Binding-site contacts:
Ligand atom C1 contacts residue ASN1048 of chain 1.B at 1.4 Å.
Ligand atom C5 contacts residue ASN1048 of chain 1.B at 3.7 Å.
Ligand atom C3 contacts residue ASN1048 of chain 1.B at 3.8 Å.
Ligand atom O7 contacts residue ASN1048 of chain 1.B at 4.2 Å.
Ligand atom O5 contacts residue ASN1048 of chain 1.B at 2.4 Å (h-bond).
Ligand atom N2 contacts residue ASN1048 of chain 1.B at 2.9 Å (h-bond).
Ligand atom C1 contacts residue GLN869 of chain 1.C at 4.5 Å.
Ligand atom C7 contacts residue ASN1048 of chain 1.B at 3.8 Å.
Ligand atom C6 contacts residue ALA680 of chain 1.B at 4.3 Å (hydrophobic).
Ligand atom C8 contacts residue ASN1048 of chain 1.B at 4.2 Å.
Ligand atom C7 contacts residue GLU1046 of chain 1.B at 4.2 Å.
Ligand atom O4 contacts residue ALA680 of chain 1.B at 4.1 Å.
Ligand atom C2 contacts residue ASN1048 of chain 1.B at 2.5 Å.
Ligand atom C8 contacts residue GLU1046 of chain 1.B at 3.6 Å.
Ligand atom C4 contacts residue ASN1048 of chain 1.B at 4.3 Å.
Ligand atom C5 contacts residue ALA680 of chain 1.B at 3.8 Å (hydrophobic).
Ligand atom N2 contacts residue GLU1046 of chain 1.B at 3.8 Å.

Sequence of chain 1.B:
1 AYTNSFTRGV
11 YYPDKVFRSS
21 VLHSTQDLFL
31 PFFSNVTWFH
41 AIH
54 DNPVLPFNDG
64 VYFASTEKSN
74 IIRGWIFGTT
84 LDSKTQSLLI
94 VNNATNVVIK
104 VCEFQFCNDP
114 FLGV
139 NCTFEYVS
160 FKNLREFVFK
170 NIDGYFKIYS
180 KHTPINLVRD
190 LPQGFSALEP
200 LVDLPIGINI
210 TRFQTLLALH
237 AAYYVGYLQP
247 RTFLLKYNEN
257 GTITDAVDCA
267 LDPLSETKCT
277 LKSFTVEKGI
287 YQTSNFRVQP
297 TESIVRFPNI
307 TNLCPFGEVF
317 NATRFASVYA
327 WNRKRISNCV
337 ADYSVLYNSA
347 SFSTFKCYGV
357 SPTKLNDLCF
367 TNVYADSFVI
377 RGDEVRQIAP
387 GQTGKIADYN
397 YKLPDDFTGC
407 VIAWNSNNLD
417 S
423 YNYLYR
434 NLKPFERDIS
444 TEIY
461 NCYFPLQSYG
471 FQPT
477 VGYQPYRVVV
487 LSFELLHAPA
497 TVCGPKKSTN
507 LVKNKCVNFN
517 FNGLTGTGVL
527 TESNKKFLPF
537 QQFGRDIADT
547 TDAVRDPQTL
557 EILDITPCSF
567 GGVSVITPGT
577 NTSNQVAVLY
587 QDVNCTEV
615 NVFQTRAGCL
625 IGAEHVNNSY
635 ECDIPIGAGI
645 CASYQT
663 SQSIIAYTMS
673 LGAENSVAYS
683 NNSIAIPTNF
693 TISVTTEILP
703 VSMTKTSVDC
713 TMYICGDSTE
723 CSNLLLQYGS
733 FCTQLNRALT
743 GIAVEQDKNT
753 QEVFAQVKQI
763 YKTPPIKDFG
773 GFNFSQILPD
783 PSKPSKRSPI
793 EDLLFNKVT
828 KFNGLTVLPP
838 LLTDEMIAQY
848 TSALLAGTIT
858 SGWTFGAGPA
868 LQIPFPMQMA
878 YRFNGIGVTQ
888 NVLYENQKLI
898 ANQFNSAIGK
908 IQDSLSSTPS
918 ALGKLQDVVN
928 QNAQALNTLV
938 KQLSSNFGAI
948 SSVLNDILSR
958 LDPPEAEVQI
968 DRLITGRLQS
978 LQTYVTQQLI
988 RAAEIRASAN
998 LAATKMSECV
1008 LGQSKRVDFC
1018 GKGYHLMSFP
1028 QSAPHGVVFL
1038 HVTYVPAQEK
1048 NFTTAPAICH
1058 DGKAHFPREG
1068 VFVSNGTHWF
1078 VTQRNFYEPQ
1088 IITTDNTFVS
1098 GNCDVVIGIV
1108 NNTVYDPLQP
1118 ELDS

The small molecule below binds the protein below.
Small molecule (SMILES): CC(=O)N[C@@H]1[C@@H](O)[C@H](O)[C@@H](CO)O[C@H]1O

Sequence of chain 1.C:
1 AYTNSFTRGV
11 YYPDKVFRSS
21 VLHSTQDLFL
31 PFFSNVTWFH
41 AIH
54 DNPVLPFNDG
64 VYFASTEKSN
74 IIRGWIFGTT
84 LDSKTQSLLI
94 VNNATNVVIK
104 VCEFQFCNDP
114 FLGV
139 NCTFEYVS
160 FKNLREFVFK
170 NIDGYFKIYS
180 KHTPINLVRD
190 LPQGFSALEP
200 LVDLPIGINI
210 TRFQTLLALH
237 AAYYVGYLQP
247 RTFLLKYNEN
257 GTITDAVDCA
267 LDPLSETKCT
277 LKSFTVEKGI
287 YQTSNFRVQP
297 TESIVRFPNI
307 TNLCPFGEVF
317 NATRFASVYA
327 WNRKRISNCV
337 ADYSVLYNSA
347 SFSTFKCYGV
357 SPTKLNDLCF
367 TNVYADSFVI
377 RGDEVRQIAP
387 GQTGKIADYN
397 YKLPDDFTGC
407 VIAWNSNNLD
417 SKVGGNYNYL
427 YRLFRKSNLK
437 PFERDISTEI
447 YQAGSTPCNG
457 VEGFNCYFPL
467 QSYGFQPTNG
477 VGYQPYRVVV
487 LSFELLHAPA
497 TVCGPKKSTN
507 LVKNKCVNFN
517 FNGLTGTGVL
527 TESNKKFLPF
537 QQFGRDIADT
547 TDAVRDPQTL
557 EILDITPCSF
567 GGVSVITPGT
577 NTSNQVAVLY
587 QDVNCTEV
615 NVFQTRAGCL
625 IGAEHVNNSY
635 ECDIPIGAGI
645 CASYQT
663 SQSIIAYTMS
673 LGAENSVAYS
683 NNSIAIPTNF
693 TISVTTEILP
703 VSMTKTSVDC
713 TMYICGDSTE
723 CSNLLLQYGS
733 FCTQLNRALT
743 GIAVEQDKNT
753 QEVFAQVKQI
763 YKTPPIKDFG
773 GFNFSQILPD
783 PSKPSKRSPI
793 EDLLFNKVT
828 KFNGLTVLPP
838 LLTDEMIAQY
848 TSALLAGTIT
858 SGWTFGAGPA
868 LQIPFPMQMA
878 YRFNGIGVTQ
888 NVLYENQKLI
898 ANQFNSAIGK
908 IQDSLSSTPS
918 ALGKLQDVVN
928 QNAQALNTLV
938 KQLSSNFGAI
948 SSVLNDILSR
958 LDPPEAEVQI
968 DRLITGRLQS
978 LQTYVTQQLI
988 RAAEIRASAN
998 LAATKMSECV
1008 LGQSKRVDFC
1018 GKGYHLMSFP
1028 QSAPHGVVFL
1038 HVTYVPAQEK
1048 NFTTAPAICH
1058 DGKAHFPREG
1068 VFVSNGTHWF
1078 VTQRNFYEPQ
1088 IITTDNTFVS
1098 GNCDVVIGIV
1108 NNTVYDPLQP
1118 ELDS